Sequence of chain 1.A:
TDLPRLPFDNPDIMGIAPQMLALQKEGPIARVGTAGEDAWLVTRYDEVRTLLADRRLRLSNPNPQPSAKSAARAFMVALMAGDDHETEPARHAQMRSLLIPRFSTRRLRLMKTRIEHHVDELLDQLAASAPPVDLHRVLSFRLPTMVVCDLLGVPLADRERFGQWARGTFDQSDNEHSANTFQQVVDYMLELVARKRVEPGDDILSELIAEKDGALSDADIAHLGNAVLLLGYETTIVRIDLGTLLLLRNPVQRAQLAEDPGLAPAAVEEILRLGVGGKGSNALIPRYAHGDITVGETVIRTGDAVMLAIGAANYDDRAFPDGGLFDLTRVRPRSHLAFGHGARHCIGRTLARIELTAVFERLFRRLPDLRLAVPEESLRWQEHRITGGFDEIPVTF

Binding-site contacts:
Ligand atom C3 contacts residue MET80 of chain 1.A at 3.8 Å (hydrophobic).
Ligand atom O5 contacts residue THR239 of chain 1.A at 3.8 Å.
Ligand atom C6 contacts residue ASN286 of chain 1.A at 4.0 Å.
Ligand atom C8 contacts residue HEM1 of chain 1.C at 3.6 Å.
Ligand atom O1 contacts residue ILE289 of chain 1.A at 3.8 Å.
Ligand atom O2 contacts residue LEU288 of chain 1.A at 3.9 Å.
Ligand atom C15 contacts residue LEU235 of chain 1.A at 3.9 Å (hydrophobic).
Ligand atom C6 contacts residue THR239 of chain 1.A at 3.9 Å.
Ligand atom C14 contacts residue LEU235 of chain 1.A at 3.9 Å (hydrophobic).
Ligand atom C11 contacts residue LEU288 of chain 1.A at 4.0 Å (hydrophobic).
Ligand atom O4 contacts residue THR239 of chain 1.A at 3.8 Å.
Ligand atom C12 contacts residue ILE390 of chain 1.A at 3.8 Å (hydrophobic).
Ligand atom C1 contacts residue HEM1 of chain 1.C at 3.3 Å.
Ligand atom O3 contacts residue ILE390 of chain 1.A at 3.3 Å.
Ligand atom C15 contacts residue HEM1 of chain 1.C at 4.0 Å.
Ligand atom O4 contacts residue ASN286 of chain 1.A at 3.4 Å (h-bond).
Ligand atom C11 contacts residue ARG77 of chain 1.A at 3.7 Å.
Ligand atom C15 contacts residue MET84 of chain 1.A at 3.9 Å (hydrophobic).
Ligand atom C13 contacts residue THR239 of chain 1.A at 3.6 Å.
Ligand atom O3 contacts residue ARG77 of chain 1.A at 3.7 Å.
Ligand atom O5 contacts residue ILE390 of chain 1.A at 3.9 Å.
Ligand atom O2 contacts residue ARG77 of chain 1.A at 2.9 Å (salt-bridge).
Ligand atom C12 contacts residue ASN286 of chain 1.A at 3.5 Å.
Ligand atom C7 contacts residue HEM1 of chain 1.C at 3.8 Å.
Ligand atom O3 contacts residue MET80 of chain 1.A at 4.2 Å.
Ligand atom O4 contacts residue ARG243 of chain 1.A at 2.8 Å (salt-bridge).
Ligand atom C13 contacts residue ASN286 of chain 1.A at 3.7 Å.
Ligand atom O5 contacts residue THR391 of chain 1.A at 3.4 Å.
Ligand atom C10 contacts residue ASN286 of chain 1.A at 3.4 Å.
Ligand atom C10 contacts residue ILE289 of chain 1.A at 3.9 Å (hydrophobic).
Ligand atom C14 contacts residue THR239 of chain 1.A at 4.0 Å.
Ligand atom O3 contacts residue ASN286 of chain 1.A at 4.2 Å.
Ligand atom O2 contacts residue PRO290 of chain 1.A at 3.5 Å.
Ligand atom O5 contacts residue ASN286 of chain 1.A at 3.2 Å.
Ligand atom O1 contacts residue HEM1 of chain 1.C at 3.6 Å.
Ligand atom C13 contacts residue ARG243 of chain 1.A at 4.0 Å.
Ligand atom O2 contacts residue MET80 of chain 1.A at 4.2 Å.
Ligand atom C10 contacts residue LEU288 of chain 1.A at 3.4 Å (hydrophobic).
Ligand atom C9 contacts residue ASN286 of chain 1.A at 4.2 Å.
Ligand atom O1 contacts residue LEU288 of chain 1.A at 4.1 Å.

The small molecule below binds the protein below.
Small molecule (SMILES): CC1(C)C[C@H]2C=C(C(=O)O)[C@@H]3COC(=O)[C@]4(CO4)[C@]23C1